Binding-site contacts:
Ligand atom N4 contacts residue ASP181 of chain 1.A at 3.2 Å (salt-bridge).
Ligand atom C2 contacts residue ASP181 of chain 1.A at 3.1 Å.
Ligand atom C14 contacts residue ILE39 of chain 1.A at 3.7 Å (hydrophobic).
Ligand atom C5 contacts residue PHE112 of chain 1.A at 3.9 Å (hydrophobic).
Ligand atom N3 contacts residue LYS62 of chain 1.A at 2.9 Å (salt-bridge).
Ligand atom O2 contacts residue ALA60 of chain 1.A at 3.5 Å.
Ligand atom N2 contacts residue LYS62 of chain 1.A at 3.5 Å (salt-bridge).
Ligand atom C3 contacts residue ASP181 of chain 1.A at 3.6 Å.
Ligand atom C5 contacts residue ASP181 of chain 1.A at 3.4 Å.
Ligand atom N4 contacts residue GLU77 of chain 1.A at 3.0 Å (salt-bridge).
Ligand atom C2 contacts residue PHE44 of chain 1.A at 3.5 Å (hydrophobic).
Ligand atom C4 contacts residue LYS62 of chain 1.A at 3.6 Å.
Ligand atom C14 contacts residue LEU168 of chain 1.A at 3.8 Å (hydrophobic).
Ligand atom C6 contacts residue VAL180 of chain 1.A at 3.4 Å (hydrophobic).
Ligand atom O2 contacts residue MET114 of chain 1.A at 3.9 Å.
Ligand atom C15 contacts residue ALA60 of chain 1.A at 3.8 Å (hydrophobic).
Ligand atom C10 contacts residue VAL96 of chain 1.A at 3.8 Å (hydrophobic).
Ligand atom C10 contacts residue PHE112 of chain 1.A at 3.8 Å (hydrophobic).
Ligand atom C11 contacts residue ALA60 of chain 1.A at 3.6 Å (hydrophobic).
Ligand atom C11 contacts residue GLU113 of chain 1.A at 3.3 Å.
Ligand atom N2 contacts residue ASP181 of chain 1.A at 3.1 Å (salt-bridge).
Ligand atom N4 contacts residue LYS62 of chain 1.A at 3.8 Å.
Ligand atom N4 contacts residue PHE112 of chain 1.A at 3.2 Å.
Ligand atom C5 contacts residue LYS62 of chain 1.A at 3.7 Å.
Ligand atom C15 contacts residue LEU168 of chain 1.A at 3.7 Å (hydrophobic).
Ligand atom C4 contacts residue VAL180 of chain 1.A at 3.6 Å (hydrophobic).
Ligand atom C6 contacts residue PHE112 of chain 1.A at 3.8 Å (hydrophobic).
Ligand atom C12 contacts residue ALA60 of chain 1.A at 3.4 Å (hydrophobic).
Ligand atom C13 contacts residue MET114 of chain 1.A at 3.8 Å (hydrophobic).
Ligand atom C11 contacts residue LEU115 of chain 1.A at 3.6 Å (hydrophobic).
Ligand atom O1 contacts residue VAL47 of chain 1.A at 3.9 Å.
Ligand atom C7 contacts residue VAL180 of chain 1.A at 3.6 Å (hydrophobic).
Ligand atom O2 contacts residue LEU115 of chain 1.A at 2.9 Å (h-bond).
Ligand atom N3 contacts residue VAL180 of chain 1.A at 3.8 Å.
Ligand atom C8 contacts residue VAL180 of chain 1.A at 3.6 Å (hydrophobic).
Ligand atom C5 contacts residue VAL180 of chain 1.A at 3.6 Å (hydrophobic).
Ligand atom N3 contacts residue ASP181 of chain 1.A at 3.3 Å (salt-bridge).
Ligand atom C13 contacts residue ILE39 of chain 1.A at 3.9 Å (hydrophobic).
Ligand atom C12 contacts residue LEU115 of chain 1.A at 3.8 Å (hydrophobic).
Ligand atom C13 contacts residue LEU115 of chain 1.A at 3.5 Å (hydrophobic).

The protein below binds the small molecule below.
Small molecule (SMILES): CNCC(=O)Nc1cc(-c2ccc3occc3c2)cc(N)n1

Sequence of chain 1.A:
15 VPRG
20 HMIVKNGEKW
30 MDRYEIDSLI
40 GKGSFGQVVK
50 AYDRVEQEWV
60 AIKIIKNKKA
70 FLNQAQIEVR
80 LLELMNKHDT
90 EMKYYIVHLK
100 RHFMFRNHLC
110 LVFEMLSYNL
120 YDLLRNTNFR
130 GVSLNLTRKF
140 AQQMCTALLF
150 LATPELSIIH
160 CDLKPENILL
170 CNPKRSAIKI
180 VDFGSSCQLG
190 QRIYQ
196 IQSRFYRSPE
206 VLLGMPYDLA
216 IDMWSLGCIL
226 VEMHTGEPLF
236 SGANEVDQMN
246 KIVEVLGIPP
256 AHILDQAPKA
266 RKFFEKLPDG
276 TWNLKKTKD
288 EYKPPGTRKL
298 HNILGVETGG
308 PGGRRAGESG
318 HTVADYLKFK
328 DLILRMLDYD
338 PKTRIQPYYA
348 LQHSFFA